Binding-site contacts:
Ligand atom C29 contacts residue VAL234 of chain 1.B at 3.8 Å (hydrophobic).
Ligand atom C14 contacts residue MET122 of chain 1.B at 3.6 Å (hydrophobic).
Ligand atom C4 contacts residue LEU88 of chain 1.B at 3.8 Å (hydrophobic).
Ligand atom O2 contacts residue LEU88 of chain 1.B at 3.8 Å.
Ligand atom O3 contacts residue TRP84 of chain 1.B at 3.8 Å.
Ligand atom C2 contacts residue LEU50 of chain 1.B at 3.9 Å (hydrophobic).
Ligand atom C2 contacts residue GLU54 of chain 1.B at 3.1 Å.
Ligand atom C17 contacts residue LEU85 of chain 1.B at 3.6 Å (hydrophobic).
Ligand atom O3 contacts residue LEU226 of chain 1.B at 3.9 Å.
Ligand atom C30 contacts residue TRP84 of chain 1.B at 3.6 Å (hydrophobic).
Ligand atom C18 contacts residue MET89 of chain 1.B at 3.5 Å (hydrophobic).
Ligand atom O1 contacts residue LEU47 of chain 1.B at 3.3 Å.
Ligand atom C27 contacts residue ASP52 of chain 1.B at 2.4 Å.
Ligand atom C30 contacts residue ASP52 of chain 1.B at 3.4 Å.
Ligand atom C23 contacts residue LEU226 of chain 1.B at 3.8 Å (hydrophobic).
Ligand atom C2 contacts residue ALA51 of chain 1.B at 4.0 Å (hydrophobic).
Ligand atom C21 contacts residue ALA51 of chain 1.B at 3.6 Å (hydrophobic).
Ligand atom O1 contacts residue MET44 of chain 1.B at 3.6 Å.
Ligand atom C7 contacts residue LEU92 of chain 1.B at 3.9 Å (hydrophobic).
Ligand atom C15 contacts residue LEU129 of chain 1.B at 3.6 Å (hydrophobic).
Ligand atom C20 contacts residue ALA51 of chain 1.B at 3.7 Å (hydrophobic).
Ligand atom C21 contacts residue TRP84 of chain 1.B at 4.0 Å (hydrophobic).
Ligand atom C1 contacts residue LEU47 of chain 1.B at 3.6 Å (hydrophobic).
Ligand atom C13 contacts residue MET122 of chain 1.B at 3.5 Å (hydrophobic).
Ligand atom C28 contacts residue ALA51 of chain 1.B at 3.7 Å (hydrophobic).
Ligand atom C14 contacts residue ILE125 of chain 1.B at 3.7 Å (hydrophobic).
Ligand atom O2 contacts residue GLU54 of chain 1.B at 2.6 Å (salt-bridge).
Ligand atom C28 contacts residue THR48 of chain 1.B at 3.8 Å.
Ligand atom O2 contacts residue ARG95 of chain 1.B at 3.0 Å (salt-bridge).
Ligand atom C29 contacts residue TRP84 of chain 1.B at 3.4 Å (hydrophobic).
Ligand atom C26 contacts residue VAL234 of chain 1.B at 3.2 Å (hydrophobic).
Ligand atom C16 contacts residue PHE105 of chain 1.B at 3.6 Å (hydrophobic).
Ligand atom C28 contacts residue ASP52 of chain 1.B at 3.6 Å.
Ligand atom C29 contacts residue ASP52 of chain 1.B at 3.8 Å.
Ligand atom C3 contacts residue GLU54 of chain 1.B at 3.2 Å.
Ligand atom N2 contacts residue VAL234 of chain 1.B at 3.8 Å.
Ligand atom C1 contacts residue ALA51 of chain 1.B at 3.7 Å (hydrophobic).
Ligand atom N2 contacts residue ASP52 of chain 1.B at 3.4 Å (salt-bridge).
Ligand atom C14 contacts residue PHE126 of chain 1.B at 3.6 Å (hydrophobic).
Ligand atom C17 contacts residue MET89 of chain 1.B at 3.9 Å (hydrophobic).

This protein binds this small molecule.
Small molecule (SMILES): CCN1CC[C@H](Oc2ccc([C@@H]3c4ccc(O)cc4CC4(CC4)N3C(=O)c3ccccc3)cc2)C1

Sequence of chain 1.B:
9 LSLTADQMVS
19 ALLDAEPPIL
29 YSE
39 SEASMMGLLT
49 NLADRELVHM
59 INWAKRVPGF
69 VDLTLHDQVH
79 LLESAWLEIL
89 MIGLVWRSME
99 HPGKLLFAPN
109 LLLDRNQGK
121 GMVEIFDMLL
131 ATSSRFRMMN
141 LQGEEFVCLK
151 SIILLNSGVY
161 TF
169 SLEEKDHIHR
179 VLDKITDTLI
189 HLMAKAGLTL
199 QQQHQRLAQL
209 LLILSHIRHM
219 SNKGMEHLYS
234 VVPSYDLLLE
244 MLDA